The small molecule below binds the protein below.
Small molecule (SMILES): Nc1ncnc2c1ncn2[C@@H]1O[C@H](COP(=O)(O)OP(=O)(O)OP(O)(O)=S)[C@@H](O)[C@H]1O

Binding-site contacts:
Ligand atom O2G contacts residue SER129 of chain 1.C at 3.5 Å.
Ligand atom C4' contacts residue ARG89 of chain 1.C at 3.6 Å.
Ligand atom S1G contacts residue ARG92 of chain 1.C at 2.9 Å (salt-bridge).
Ligand atom O2A contacts residue SER11 of chain 1.C at 3.2 Å (h-bond).
Ligand atom O2G contacts residue SER130 of chain 1.C at 3.3 Å (h-bond).
Ligand atom C3' contacts residue ARG89 of chain 1.C at 3.6 Å.
Ligand atom O3G contacts residue ARG92 of chain 1.C at 3.6 Å.
Ligand atom O2A contacts residue PHE12 of chain 1.C at 3.0 Å (h-bond).
Ligand atom N6 contacts residue GLY18 of chain 1.C at 3.4 Å.
Ligand atom O1B contacts residue SER11 of chain 1.C at 3.2 Å (h-bond).
Ligand atom C2 contacts residue ILE22 of chain 1.C at 3.7 Å (hydrophobic).
Ligand atom C6 contacts residue GLY18 of chain 1.C at 3.6 Å.
Ligand atom C5 contacts residue ARG92 of chain 1.C at 3.7 Å.
Ligand atom O5' contacts residue HIS19 of chain 1.C at 3.1 Å.
Ligand atom PA contacts residue HIS19 of chain 1.C at 3.5 Å.
Ligand atom O4' contacts residue HIS19 of chain 1.C at 3.6 Å.
Ligand atom O2' contacts residue ARG92 of chain 1.C at 3.4 Å (salt-bridge).
Ligand atom O2' contacts residue ASP96 of chain 1.C at 3.7 Å.
Ligand atom C2 contacts residue SER121 of chain 1.C at 3.5 Å.
Ligand atom O2A contacts residue HIS19 of chain 1.C at 3.2 Å.
Ligand atom O3' contacts residue GLU100 of chain 1.C at 3.0 Å (salt-bridge).
Ligand atom N1 contacts residue GLY18 of chain 1.C at 3.6 Å.
Ligand atom O2G contacts residue SER131 of chain 1.C at 3.1 Å (h-bond).
Ligand atom N3 contacts residue ILE22 of chain 1.C at 3.7 Å.
Ligand atom N7 contacts residue ARG92 of chain 1.C at 3.1 Å (salt-bridge).
Ligand atom N6 contacts residue ILE128 of chain 1.C at 3.1 Å (h-bond).
Ligand atom C8 contacts residue ARG92 of chain 1.C at 3.4 Å.
Ligand atom O2' contacts residue GLY90 of chain 1.C at 3.4 Å (h-bond).
Ligand atom N6 contacts residue ARG92 of chain 1.C at 3.8 Å.
Ligand atom C5' contacts residue PRO9 of chain 1.C at 3.6 Å (hydrophobic).
Ligand atom O3' contacts residue GLY90 of chain 1.C at 3.4 Å (h-bond).
Ligand atom N6 contacts residue TYR125 of chain 1.C at 2.9 Å (h-bond).
Ligand atom N1 contacts residue SER121 of chain 1.C at 2.9 Å (h-bond).
Ligand atom N3 contacts residue GLY90 of chain 1.C at 3.6 Å.
Ligand atom O3G contacts residue SER130 of chain 1.C at 3.3 Å (h-bond).
Ligand atom C6 contacts residue ARG92 of chain 1.C at 3.7 Å.
Ligand atom C5' contacts residue ARG89 of chain 1.C at 3.6 Å.
Ligand atom O3' contacts residue ARG89 of chain 1.C at 3.2 Å (salt-bridge).
Ligand atom O1A contacts residue SER11 of chain 1.C at 3.7 Å.
Ligand atom C8 contacts residue HIS19 of chain 1.C at 3.5 Å.

Sequence of chain 1.C:
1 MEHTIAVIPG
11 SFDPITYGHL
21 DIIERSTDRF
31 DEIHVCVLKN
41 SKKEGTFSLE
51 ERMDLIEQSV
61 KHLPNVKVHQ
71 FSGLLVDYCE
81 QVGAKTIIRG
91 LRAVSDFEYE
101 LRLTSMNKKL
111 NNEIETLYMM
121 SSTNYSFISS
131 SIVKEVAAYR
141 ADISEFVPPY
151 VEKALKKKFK